Sequence of chain 39.D:
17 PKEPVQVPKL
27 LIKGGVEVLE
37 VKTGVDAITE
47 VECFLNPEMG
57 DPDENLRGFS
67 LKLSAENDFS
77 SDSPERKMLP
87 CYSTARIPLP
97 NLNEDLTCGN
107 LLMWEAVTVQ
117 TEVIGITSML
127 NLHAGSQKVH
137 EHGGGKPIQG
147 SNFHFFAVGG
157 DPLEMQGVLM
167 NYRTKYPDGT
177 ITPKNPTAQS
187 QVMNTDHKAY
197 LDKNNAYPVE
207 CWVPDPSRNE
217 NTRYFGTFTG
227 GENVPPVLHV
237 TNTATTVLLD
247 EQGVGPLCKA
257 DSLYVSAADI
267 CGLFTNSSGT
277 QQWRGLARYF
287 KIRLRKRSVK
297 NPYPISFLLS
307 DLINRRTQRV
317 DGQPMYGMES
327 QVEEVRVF

Sequence of chain 39.E:
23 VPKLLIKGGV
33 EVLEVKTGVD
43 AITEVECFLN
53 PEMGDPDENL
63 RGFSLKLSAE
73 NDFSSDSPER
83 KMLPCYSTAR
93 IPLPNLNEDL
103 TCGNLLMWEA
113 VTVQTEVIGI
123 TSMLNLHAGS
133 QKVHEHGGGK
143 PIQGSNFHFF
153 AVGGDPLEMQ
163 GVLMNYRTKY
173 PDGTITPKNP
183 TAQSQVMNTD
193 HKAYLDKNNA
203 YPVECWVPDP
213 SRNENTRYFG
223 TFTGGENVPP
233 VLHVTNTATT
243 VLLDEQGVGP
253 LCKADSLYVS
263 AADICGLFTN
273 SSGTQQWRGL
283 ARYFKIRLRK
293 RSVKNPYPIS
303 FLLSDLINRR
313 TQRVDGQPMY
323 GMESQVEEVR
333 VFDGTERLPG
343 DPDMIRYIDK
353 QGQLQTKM

Binding-site contacts:
Ligand atom C1 contacts residue THR276 of chain 39.E at 3.3 Å.
Ligand atom C7 contacts residue LEU62 of chain 39.E at 3.8 Å (hydrophobic).
Ligand atom C10 contacts residue GLN278 of chain 39.E at 4.0 Å.
Ligand atom O9 contacts residue LEU67 of chain 39.E at 3.1 Å.
Ligand atom N5 contacts residue LEU62 of chain 39.E at 3.9 Å.
Ligand atom O8 contacts residue LYS68 of chain 39.E at 3.3 Å.
Ligand atom C11 contacts residue GLN278 of chain 39.E at 3.5 Å.
Ligand atom C6 contacts residue ASN272 of chain 39.E at 3.7 Å.
Ligand atom C8 contacts residue GLN278 of chain 39.E at 3.7 Å.
Ligand atom C9 contacts residue GLN278 of chain 39.E at 3.3 Å.
Ligand atom C11 contacts residue PHE65 of chain 39.E at 3.7 Å (hydrophobic).
Ligand atom C11 contacts residue PHE75 of chain 39.A at 3.5 Å (hydrophobic).
Ligand atom N5 contacts residue ASN272 of chain 39.E at 3.2 Å (h-bond).
Ligand atom O1B contacts residue LYS68 of chain 39.E at 3.1 Å.
Ligand atom O9 contacts residue GLN278 of chain 39.E at 4.0 Å.
Ligand atom C11 contacts residue PHE270 of chain 39.E at 3.9 Å (hydrophobic).
Ligand atom C6 contacts residue LYS68 of chain 39.E at 4.0 Å.
Ligand atom O1A contacts residue ASN272 of chain 39.E at 3.6 Å.
Ligand atom C9 contacts residue LEU67 of chain 39.E at 4.0 Å (hydrophobic).
Ligand atom O9 contacts residue LYS68 of chain 39.E at 2.9 Å (salt-bridge).
Ligand atom C11 contacts residue ASN272 of chain 39.E at 3.5 Å.
Ligand atom O10 contacts residue PHE75 of chain 39.A at 3.9 Å.
Ligand atom C7 contacts residue GLN278 of chain 39.E at 3.9 Å.
Ligand atom O1A contacts residue THR276 of chain 39.E at 2.6 Å (h-bond).
Ligand atom O1B contacts residue THR276 of chain 39.E at 3.4 Å (h-bond).
Ligand atom O10 contacts residue LEU62 of chain 39.E at 2.8 Å.
Ligand atom O8 contacts residue GLN278 of chain 39.E at 3.5 Å (h-bond).
Ligand atom C10 contacts residue LEU62 of chain 39.E at 3.1 Å (hydrophobic).
Ligand atom C1 contacts residue LYS68 of chain 39.E at 3.8 Å.
Ligand atom C9 contacts residue LYS68 of chain 39.E at 3.8 Å.
Ligand atom O1A contacts residue LYS68 of chain 39.E at 3.8 Å.
Ligand atom N5 contacts residue GLN278 of chain 39.E at 3.7 Å.
Ligand atom O8 contacts residue ASN272 of chain 39.E at 3.5 Å (h-bond).
Ligand atom O7 contacts residue LEU62 of chain 39.E at 3.3 Å.
Ligand atom O8 contacts residue THR276 of chain 39.E at 4.0 Å.
Ligand atom C11 contacts residue HIS138 of chain 39.D at 3.5 Å.
Ligand atom C11 contacts residue THR276 of chain 39.E at 3.4 Å.
Ligand atom C10 contacts residue ASN272 of chain 39.E at 3.9 Å.
Ligand atom O1B contacts residue SER274 of chain 39.E at 3.3 Å (h-bond).
Ligand atom C11 contacts residue LEU62 of chain 39.E at 3.5 Å (hydrophobic).

This small molecule binds to this protein.
Small molecule (SMILES): CC(=O)N[C@H]1[C@H]([C@H](O)[C@H](O)CO)O[C@@](O[C@H](CO)[C@@H](O)[C@@H]2O[C@@H](C(=O)O)C[C@H](O)[C@H]2NC(C)=O)(C(=O)O)C[C@@H]1O

Sequence of chain 39.A:
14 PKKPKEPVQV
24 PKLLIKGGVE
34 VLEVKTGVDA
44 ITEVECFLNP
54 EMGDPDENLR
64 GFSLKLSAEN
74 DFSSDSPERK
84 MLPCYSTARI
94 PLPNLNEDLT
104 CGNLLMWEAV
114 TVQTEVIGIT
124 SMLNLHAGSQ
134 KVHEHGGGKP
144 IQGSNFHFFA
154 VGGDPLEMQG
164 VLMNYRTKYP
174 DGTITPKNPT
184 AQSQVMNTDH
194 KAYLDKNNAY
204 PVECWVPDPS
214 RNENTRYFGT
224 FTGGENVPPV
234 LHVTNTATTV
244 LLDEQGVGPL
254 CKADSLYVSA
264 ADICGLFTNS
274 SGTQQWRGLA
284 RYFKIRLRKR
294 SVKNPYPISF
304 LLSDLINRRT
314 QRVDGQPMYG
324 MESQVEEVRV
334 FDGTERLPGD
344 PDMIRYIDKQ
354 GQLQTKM